Binding-site contacts:
Ligand atom C4 contacts residue LYS271 of chain 1.A at 3.8 Å.
Ligand atom O4 contacts residue ARG169 of chain 1.A at 3.5 Å (salt-bridge).
Ligand atom O1 contacts residue COA1 of chain 1.H at 3.9 Å.
Ligand atom C1 contacts residue NAP1 of chain 1.G at 3.0 Å.
Ligand atom O7 contacts residue ASP269 of chain 1.A at 2.6 Å (salt-bridge).
Ligand atom O2 contacts residue COA1 of chain 1.H at 3.3 Å.
Ligand atom O4 contacts residue SER263 of chain 1.A at 2.6 Å (h-bond).
Ligand atom O2 contacts residue NAP1 of chain 1.G at 2.8 Å.
Ligand atom C5 contacts residue ALA330 of chain 1.B at 3.5 Å (hydrophobic).
Ligand atom C1 contacts residue LYS270 of chain 1.A at 3.9 Å.
Ligand atom O3 contacts residue LEU432 of chain 1.B at 3.7 Å.
Ligand atom C2 contacts residue NAP1 of chain 1.G at 3.8 Å.
Ligand atom C2 contacts residue ASP269 of chain 1.A at 3.6 Å.
Ligand atom O3 contacts residue SER263 of chain 1.A at 3.5 Å (h-bond).
Ligand atom O1 contacts residue GLU138 of chain 1.B at 2.6 Å (salt-bridge).
Ligand atom C1 contacts residue COA1 of chain 1.H at 3.8 Å.
Ligand atom O2 contacts residue HIS445 of chain 1.B at 3.6 Å (h-bond).
Ligand atom C5 contacts residue LYS271 of chain 1.A at 3.4 Å.
Ligand atom O2 contacts residue GLU138 of chain 1.B at 3.4 Å (salt-bridge).
Ligand atom C4 contacts residue ASP269 of chain 1.A at 3.9 Å.
Ligand atom C3 contacts residue ASP269 of chain 1.A at 3.5 Å.
Ligand atom O4 contacts residue ASN265 of chain 1.A at 3.8 Å.
Ligand atom C4 contacts residue ALA330 of chain 1.B at 3.3 Å (hydrophobic).
Ligand atom C6 contacts residue LEU432 of chain 1.B at 3.9 Å (hydrophobic).
Ligand atom C1 contacts residue GLU138 of chain 1.B at 3.4 Å.
Ligand atom C1 contacts residue ASN334 of chain 1.B at 3.6 Å.
Ligand atom O1 contacts residue ASN334 of chain 1.B at 3.0 Å (h-bond).
Ligand atom O1 contacts residue NAP1 of chain 1.G at 3.1 Å.
Ligand atom O7 contacts residue NAP1 of chain 1.G at 3.3 Å.
Ligand atom C5 contacts residue SER263 of chain 1.A at 3.4 Å.
Ligand atom O4 contacts residue LYS314 of chain 1.B at 3.5 Å (salt-bridge).
Ligand atom C6 contacts residue ARG169 of chain 1.A at 3.8 Å.
Ligand atom O3 contacts residue ALA330 of chain 1.B at 3.6 Å.
Ligand atom C2 contacts residue ASN334 of chain 1.B at 3.7 Å.
Ligand atom C5 contacts residue LYS314 of chain 1.B at 3.4 Å.
Ligand atom O1 contacts residue LYS270 of chain 1.A at 2.9 Å (salt-bridge).
Ligand atom C6 contacts residue NAP1 of chain 1.G at 4.0 Å.
Ligand atom O7 contacts residue ARG169 of chain 1.A at 3.3 Å (salt-bridge).
Ligand atom O4 contacts residue LYS271 of chain 1.A at 3.2 Å (salt-bridge).
Ligand atom O3 contacts residue LYS314 of chain 1.B at 2.6 Å (salt-bridge).

Sequence of chain 1.A:
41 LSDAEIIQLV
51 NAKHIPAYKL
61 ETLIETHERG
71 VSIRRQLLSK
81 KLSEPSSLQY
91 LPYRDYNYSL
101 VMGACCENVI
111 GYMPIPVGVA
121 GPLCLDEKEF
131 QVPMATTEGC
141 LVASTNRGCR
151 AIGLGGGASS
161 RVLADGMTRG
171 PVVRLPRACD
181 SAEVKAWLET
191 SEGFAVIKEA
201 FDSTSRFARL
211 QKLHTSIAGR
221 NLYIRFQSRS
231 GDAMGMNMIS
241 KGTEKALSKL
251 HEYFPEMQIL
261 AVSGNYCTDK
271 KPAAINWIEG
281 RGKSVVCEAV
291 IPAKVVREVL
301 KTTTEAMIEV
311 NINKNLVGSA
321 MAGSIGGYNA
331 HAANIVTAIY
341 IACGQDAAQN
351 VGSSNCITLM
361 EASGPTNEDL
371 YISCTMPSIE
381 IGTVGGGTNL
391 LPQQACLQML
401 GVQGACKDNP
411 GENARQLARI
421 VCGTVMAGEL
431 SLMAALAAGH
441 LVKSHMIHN

Sequence of chain 1.B:
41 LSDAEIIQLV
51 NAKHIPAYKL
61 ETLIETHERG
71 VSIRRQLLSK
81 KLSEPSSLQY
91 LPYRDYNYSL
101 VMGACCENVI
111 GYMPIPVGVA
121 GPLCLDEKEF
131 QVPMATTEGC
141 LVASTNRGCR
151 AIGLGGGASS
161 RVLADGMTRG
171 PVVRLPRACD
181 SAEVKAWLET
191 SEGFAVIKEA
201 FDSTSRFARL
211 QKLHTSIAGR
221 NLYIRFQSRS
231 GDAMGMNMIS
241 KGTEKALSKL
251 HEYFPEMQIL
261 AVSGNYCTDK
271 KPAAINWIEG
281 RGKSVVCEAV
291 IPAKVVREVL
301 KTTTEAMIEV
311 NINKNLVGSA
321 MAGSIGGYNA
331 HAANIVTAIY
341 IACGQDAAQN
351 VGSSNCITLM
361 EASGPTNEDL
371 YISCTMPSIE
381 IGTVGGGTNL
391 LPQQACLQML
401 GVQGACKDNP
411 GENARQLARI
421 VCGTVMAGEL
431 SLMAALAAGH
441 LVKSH

A small-molecule ligand and the protein it binds are described below.
Small molecule (SMILES): CC(O)(CC(=O)O)CC(=O)O